The small molecule below binds the protein below.
Small molecule (SMILES): Cc1n[nH]c(C)c1S(=O)(=O)Nc1ccc2c[nH]nc2c1

Binding-site contacts:
Ligand atom C09 contacts residue GLU318 of chain 3.A at 3.7 Å.
Ligand atom C15 contacts residue IMP1 of chain 3.C at 3.4 Å.
Ligand atom C05 contacts residue ARG93 of chain 3.A at 3.7 Å.
Ligand atom C12 contacts residue ALA145 of chain 3.A at 3.8 Å (hydrophobic).
Ligand atom O20 contacts residue MET284 of chain 3.A at 3.2 Å.
Ligand atom N06 contacts residue ALA145 of chain 3.A at 3.6 Å (h-bond).
Ligand atom C13 contacts residue ALA145 of chain 3.A at 3.7 Å (hydrophobic).
Ligand atom O20 contacts residue GLY285 of chain 3.A at 3.2 Å (h-bond).
Ligand atom C17 contacts residue VAL195 of chain 3.A at 3.8 Å (hydrophobic).
Ligand atom C05 contacts residue ASP143 of chain 3.A at 3.7 Å.
Ligand atom O01 contacts residue GLY285 of chain 3.A at 3.2 Å.
Ligand atom C17 contacts residue GLY194 of chain 3.A at 3.1 Å.
Ligand atom N19 contacts residue IMP1 of chain 3.C at 3.4 Å.
Ligand atom C03 contacts residue ALA145 of chain 3.A at 4.0 Å (hydrophobic).
Ligand atom N07 contacts residue ALA145 of chain 3.A at 3.4 Å.
Ligand atom C14 contacts residue IMP1 of chain 3.C at 3.6 Å.
Ligand atom N18 contacts residue GLY194 of chain 3.A at 4.0 Å.
Ligand atom C08 contacts residue ALA145 of chain 3.A at 3.7 Å (hydrophobic).
Ligand atom C04 contacts residue ALA145 of chain 3.A at 3.9 Å (hydrophobic).
Ligand atom O01 contacts residue IMP1 of chain 3.C at 3.2 Å.
Ligand atom N19 contacts residue TYR347 of chain 1.A at 4.0 Å.
Ligand atom N10 contacts residue IMP1 of chain 3.C at 3.7 Å.
Ligand atom N19 contacts residue CYS201 of chain 3.A at 4.1 Å.
Ligand atom C17 contacts residue GLY196 of chain 3.A at 3.8 Å.
Ligand atom C05 contacts residue THR144 of chain 3.A at 4.0 Å.
Ligand atom C16 contacts residue IMP1 of chain 3.C at 3.7 Å.
Ligand atom O01 contacts residue MET284 of chain 3.A at 4.0 Å.
Ligand atom C12 contacts residue IMP1 of chain 3.C at 3.2 Å.
Ligand atom C15 contacts residue ASN173 of chain 3.A at 4.0 Å.
Ligand atom N18 contacts residue VAL195 of chain 3.A at 3.7 Å.
Ligand atom N18 contacts residue GLY196 of chain 3.A at 3.1 Å (h-bond).
Ligand atom N19 contacts residue ALA145 of chain 3.A at 4.0 Å.
Ligand atom C13 contacts residue IMP1 of chain 3.C at 3.1 Å.
Ligand atom N19 contacts residue THR203 of chain 3.A at 3.2 Å (h-bond).
Ligand atom C11 contacts residue IMP1 of chain 3.C at 3.5 Å.
Ligand atom N18 contacts residue IMP1 of chain 3.C at 4.2 Å.
Ligand atom C05 contacts residue ALA145 of chain 3.A at 4.1 Å (hydrophobic).
Ligand atom S02 contacts residue GLY285 of chain 3.A at 3.9 Å.
Ligand atom C14 contacts residue ALA145 of chain 3.A at 4.0 Å (hydrophobic).
Ligand atom N18 contacts residue THR203 of chain 3.A at 4.0 Å.

Sequence of chain 3.A:
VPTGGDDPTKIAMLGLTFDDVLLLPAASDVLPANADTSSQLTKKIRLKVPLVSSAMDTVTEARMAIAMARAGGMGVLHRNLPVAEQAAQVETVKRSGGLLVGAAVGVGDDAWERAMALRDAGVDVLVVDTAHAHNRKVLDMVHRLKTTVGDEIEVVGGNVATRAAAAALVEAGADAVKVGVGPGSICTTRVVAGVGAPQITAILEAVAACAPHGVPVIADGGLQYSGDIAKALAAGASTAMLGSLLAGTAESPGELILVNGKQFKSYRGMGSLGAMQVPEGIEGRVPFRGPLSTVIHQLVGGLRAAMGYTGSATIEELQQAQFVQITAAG

Sequence of chain 1.A:
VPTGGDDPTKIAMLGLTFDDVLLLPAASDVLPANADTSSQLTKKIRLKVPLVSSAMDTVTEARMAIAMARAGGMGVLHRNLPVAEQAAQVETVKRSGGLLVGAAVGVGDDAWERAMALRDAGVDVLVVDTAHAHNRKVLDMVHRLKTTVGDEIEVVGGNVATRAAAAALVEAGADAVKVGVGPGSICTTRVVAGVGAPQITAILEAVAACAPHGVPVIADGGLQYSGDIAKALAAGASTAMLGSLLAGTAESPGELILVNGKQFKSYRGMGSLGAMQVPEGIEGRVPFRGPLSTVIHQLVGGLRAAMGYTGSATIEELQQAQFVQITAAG